Sequence of chain 1.B:
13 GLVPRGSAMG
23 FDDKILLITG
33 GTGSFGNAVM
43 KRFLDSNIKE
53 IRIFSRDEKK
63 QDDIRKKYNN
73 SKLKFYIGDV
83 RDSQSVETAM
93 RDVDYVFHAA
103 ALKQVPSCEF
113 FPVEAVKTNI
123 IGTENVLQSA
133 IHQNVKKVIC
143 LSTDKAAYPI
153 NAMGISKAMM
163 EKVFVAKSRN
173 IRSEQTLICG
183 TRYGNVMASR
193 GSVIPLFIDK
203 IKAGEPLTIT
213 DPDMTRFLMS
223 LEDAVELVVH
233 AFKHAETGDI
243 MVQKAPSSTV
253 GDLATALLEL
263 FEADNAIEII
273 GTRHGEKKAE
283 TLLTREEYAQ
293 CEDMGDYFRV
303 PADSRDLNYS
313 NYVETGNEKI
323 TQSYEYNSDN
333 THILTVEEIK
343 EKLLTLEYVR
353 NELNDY

The small molecule below binds the protein below.
Small molecule (SMILES): CC(=O)N[C@H]1[C@@H](OP(=O)(O)OP(=O)(O)OC[C@H]2O[C@@H](n3ccc(=O)[nH]c3=O)[C@H](O)[C@@H]2O)O[C@H](CN=[N+]=N)[C@@H](O)[C@@H]1O

Sequence of chain 1.A:
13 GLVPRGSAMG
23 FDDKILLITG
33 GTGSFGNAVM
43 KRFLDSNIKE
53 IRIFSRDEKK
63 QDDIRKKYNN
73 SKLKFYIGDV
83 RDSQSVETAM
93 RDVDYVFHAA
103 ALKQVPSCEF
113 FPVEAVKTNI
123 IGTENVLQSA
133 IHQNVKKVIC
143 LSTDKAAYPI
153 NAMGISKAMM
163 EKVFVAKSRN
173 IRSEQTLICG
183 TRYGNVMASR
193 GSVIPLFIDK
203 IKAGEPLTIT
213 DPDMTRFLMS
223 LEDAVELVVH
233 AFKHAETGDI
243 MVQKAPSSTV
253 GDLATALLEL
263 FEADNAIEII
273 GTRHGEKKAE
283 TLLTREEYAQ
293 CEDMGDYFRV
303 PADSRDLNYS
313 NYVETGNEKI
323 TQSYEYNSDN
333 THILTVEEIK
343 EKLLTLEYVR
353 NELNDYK

Binding-site contacts:
Ligand atom O1A contacts residue VAL195 of chain 1.A at 2.8 Å (h-bond).
Ligand atom C2 contacts residue THR212 of chain 1.A at 3.6 Å.
Ligand atom O1A contacts residue SER194 of chain 1.A at 3.2 Å.
Ligand atom N40 contacts residue ARG192 of chain 1.A at 3.5 Å (salt-bridge).
Ligand atom N6' contacts residue LYS105 of chain 1.A at 3.3 Å (salt-bridge).
Ligand atom O4B contacts residue VAL195 of chain 1.A at 3.4 Å.
Ligand atom C4 contacts residue LEU198 of chain 1.A at 3.5 Å (hydrophobic).
Ligand atom N41 contacts residue SER194 of chain 1.A at 3.5 Å (h-bond).
Ligand atom O2B contacts residue ARG275 of chain 1.A at 2.8 Å (salt-bridge).
Ligand atom O1' contacts residue ASN187 of chain 1.A at 3.1 Å (h-bond).
Ligand atom C6' contacts residue ASN187 of chain 1.A at 3.3 Å.
Ligand atom O5' contacts residue ASN187 of chain 1.A at 3.2 Å (h-bond).
Ligand atom PB contacts residue ASN187 of chain 1.A at 3.2 Å.
Ligand atom N40 contacts residue SER191 of chain 1.A at 3.4 Å (h-bond).
Ligand atom N3 contacts residue THR210 of chain 1.A at 2.6 Å (h-bond).
Ligand atom O3A contacts residue ASN187 of chain 1.A at 2.6 Å (h-bond).
Ligand atom C2 contacts residue THR210 of chain 1.A at 3.5 Å.
Ligand atom O3' contacts residue VAL107 of chain 1.A at 2.8 Å (h-bond).
Ligand atom O2' contacts residue MET216 of chain 1.A at 3.2 Å (h-bond).
Ligand atom C5' contacts residue ASN187 of chain 1.A at 3.5 Å.
Ligand atom O3B contacts residue MET216 of chain 1.A at 3.1 Å (h-bond).
Ligand atom N41 contacts residue SER191 of chain 1.A at 3.2 Å (h-bond).
Ligand atom O2 contacts residue VAL252 of chain 1.A at 3.5 Å.
Ligand atom O3' contacts residue GLN106 of chain 1.A at 3.0 Å (h-bond).
Ligand atom O2 contacts residue THR212 of chain 1.A at 3.0 Å (h-bond).
Ligand atom N41 contacts residue ARG192 of chain 1.A at 2.8 Å (salt-bridge).
Ligand atom O2' contacts residue GLU278 of chain 1.A at 2.7 Å (salt-bridge).
Ligand atom C2B contacts residue GLU278 of chain 1.A at 3.4 Å.
Ligand atom O3B contacts residue VAL252 of chain 1.A at 3.4 Å.
Ligand atom O1B contacts residue ASN187 of chain 1.A at 3.3 Å (h-bond).
Ligand atom O2 contacts residue ILE211 of chain 1.A at 3.4 Å.
Ligand atom O7' contacts residue TYR314 of chain 1.B at 3.3 Å (h-bond).
Ligand atom O2' contacts residue THR212 of chain 1.A at 2.7 Å (h-bond).
Ligand atom O4 contacts residue LEU198 of chain 1.A at 2.9 Å.
Ligand atom O1B contacts residue LYS147 of chain 1.A at 2.9 Å (salt-bridge).
Ligand atom O4' contacts residue LYS105 of chain 1.A at 2.8 Å (salt-bridge).
Ligand atom C4 contacts residue THR210 of chain 1.A at 3.3 Å.
Ligand atom O3B contacts residue ARG218 of chain 1.A at 3.3 Å.
Ligand atom C6 contacts residue ARG275 of chain 1.A at 3.5 Å.
Ligand atom O4 contacts residue THR210 of chain 1.A at 3.3 Å (h-bond).